The protein below binds the small molecule below.
Small molecule (SMILES): CC1=C(/C=C/C(C)=C/C=C/C(C)=C/C=O)C(C)(C)CCC1

Sequence of chain 1.B:
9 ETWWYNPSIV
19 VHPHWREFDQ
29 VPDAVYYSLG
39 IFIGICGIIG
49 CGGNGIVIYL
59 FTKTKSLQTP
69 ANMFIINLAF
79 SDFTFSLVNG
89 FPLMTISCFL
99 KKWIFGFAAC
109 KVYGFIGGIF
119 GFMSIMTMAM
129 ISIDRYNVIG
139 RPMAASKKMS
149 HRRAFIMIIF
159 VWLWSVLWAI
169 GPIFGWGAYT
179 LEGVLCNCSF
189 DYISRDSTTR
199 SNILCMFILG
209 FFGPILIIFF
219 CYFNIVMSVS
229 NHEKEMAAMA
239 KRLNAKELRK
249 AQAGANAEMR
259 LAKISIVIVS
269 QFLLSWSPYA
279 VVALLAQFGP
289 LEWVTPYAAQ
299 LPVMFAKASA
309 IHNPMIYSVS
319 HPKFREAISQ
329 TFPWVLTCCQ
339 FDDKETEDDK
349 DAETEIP

Binding-site contacts:
Ligand atom C10 contacts residue GLY116 of chain 1.B at 3.5 Å.
Ligand atom C10 contacts residue PHE188 of chain 1.B at 3.9 Å (hydrophobic).
Ligand atom C14 contacts residue CYS186 of chain 1.B at 3.5 Å (hydrophobic).
Ligand atom C2 contacts residue ALA278 of chain 1.B at 3.6 Å (hydrophobic).
Ligand atom C14 contacts residue ASN87 of chain 1.B at 3.6 Å.
Ligand atom C6 contacts residue PHE120 of chain 1.B at 3.9 Å (hydrophobic).
Ligand atom C3 contacts residue ALA278 of chain 1.B at 3.9 Å (hydrophobic).
Ligand atom C20 contacts residue TRP274 of chain 1.B at 3.5 Å (hydrophobic).
Ligand atom C2 contacts residue PHE205 of chain 1.B at 4.0 Å (hydrophobic).
Ligand atom C15 contacts residue ASN185 of chain 1.B at 3.7 Å.
Ligand atom C9 contacts residue GLY116 of chain 1.B at 3.6 Å.
Ligand atom C16 contacts residue PHE205 of chain 1.B at 3.9 Å (hydrophobic).
Ligand atom C19 contacts residue MET204 of chain 1.B at 3.4 Å (hydrophobic).
Ligand atom C18 contacts residue PHE120 of chain 1.B at 3.9 Å (hydrophobic).
Ligand atom C15 contacts residue VAL301 of chain 1.B at 3.8 Å (hydrophobic).
Ligand atom C15 contacts residue ASN87 of chain 1.B at 3.7 Å.
Ligand atom C4 contacts residue PHE209 of chain 1.B at 4.0 Å (hydrophobic).
Ligand atom C5 contacts residue TRP274 of chain 1.B at 3.8 Å (hydrophobic).
Ligand atom C5 contacts residue PHE120 of chain 1.B at 4.0 Å (hydrophobic).
Ligand atom C18 contacts residue TRP274 of chain 1.B at 4.0 Å (hydrophobic).
Ligand atom C8 contacts residue PHE188 of chain 1.B at 3.9 Å (hydrophobic).
Ligand atom C18 contacts residue GLY119 of chain 1.B at 3.8 Å.
Ligand atom C11 contacts residue SER187 of chain 1.B at 3.7 Å.
Ligand atom C15 contacts residue LYS305 of chain 1.B at 1.3 Å.
Ligand atom C13 contacts residue SER187 of chain 1.B at 3.9 Å.
Ligand atom C12 contacts residue SER187 of chain 1.B at 3.6 Å.
Ligand atom C13 contacts residue LYS305 of chain 1.B at 3.7 Å.
Ligand atom C3 contacts residue TRP274 of chain 1.B at 3.8 Å (hydrophobic).
Ligand atom C19 contacts residue GLY116 of chain 1.B at 3.6 Å.
Ligand atom C19 contacts residue PHE120 of chain 1.B at 3.9 Å (hydrophobic).
Ligand atom C14 contacts residue LYS305 of chain 1.B at 2.5 Å.
Ligand atom C20 contacts residue VAL301 of chain 1.B at 3.7 Å (hydrophobic).
Ligand atom C7 contacts residue PHE120 of chain 1.B at 3.6 Å (hydrophobic).
Ligand atom C19 contacts residue PHE188 of chain 1.B at 3.9 Å (hydrophobic).
Ligand atom C4 contacts residue TRP274 of chain 1.B at 3.8 Å (hydrophobic).
Ligand atom C17 contacts residue PHE188 of chain 1.B at 3.7 Å (hydrophobic).
Ligand atom C3 contacts residue PHE209 of chain 1.B at 4.0 Å (hydrophobic).
Ligand atom C9 contacts residue PHE188 of chain 1.B at 3.7 Å (hydrophobic).
Ligand atom C20 contacts residue TYR277 of chain 1.B at 4.0 Å (hydrophobic).
Ligand atom C2 contacts residue PHE209 of chain 1.B at 3.9 Å (hydrophobic).